Binding-site contacts:
Ligand atom C8 contacts residue VAL302 of chain 1.R at 3.7 Å (hydrophobic).
Ligand atom C1 contacts residue GLN263 of chain 1.R at 3.5 Å.
Ligand atom C7 contacts residue ASN265 of chain 1.R at 3.1 Å.
Ligand atom C1 contacts residue ASN265 of chain 1.R at 1.4 Å.
Ligand atom O5 contacts residue GLN263 of chain 1.R at 4.0 Å.
Ligand atom C3 contacts residue ASN265 of chain 1.R at 3.6 Å.
Ligand atom O7 contacts residue ASN301 of chain 1.R at 4.5 Å.
Ligand atom O6 contacts residue VAL414 of chain 1.R at 4.3 Å.
Ligand atom C5 contacts residue GLN263 of chain 1.R at 3.7 Å.
Ligand atom C2 contacts residue GLN263 of chain 1.R at 4.1 Å.
Ligand atom C3 contacts residue GLN263 of chain 1.R at 3.9 Å.
Ligand atom C8 contacts residue ASN265 of chain 1.R at 4.1 Å.
Ligand atom C4 contacts residue ASN265 of chain 1.R at 4.2 Å.
Ligand atom C5 contacts residue ASN265 of chain 1.R at 3.8 Å.
Ligand atom C4 contacts residue GLN263 of chain 1.R at 4.3 Å.
Ligand atom C8 contacts residue SER303 of chain 1.R at 3.5 Å.
Ligand atom C2 contacts residue ASN265 of chain 1.R at 2.3 Å.
Ligand atom O7 contacts residue ASN265 of chain 1.R at 3.5 Å (h-bond).
Ligand atom N2 contacts residue ASN265 of chain 1.R at 2.5 Å (h-bond).
Ligand atom C8 contacts residue ASN301 of chain 1.R at 4.4 Å.
Ligand atom O5 contacts residue ASN265 of chain 1.R at 2.6 Å (h-bond).
Ligand atom N2 contacts residue GLN263 of chain 1.R at 4.3 Å.

Sequence of chain 1.R:
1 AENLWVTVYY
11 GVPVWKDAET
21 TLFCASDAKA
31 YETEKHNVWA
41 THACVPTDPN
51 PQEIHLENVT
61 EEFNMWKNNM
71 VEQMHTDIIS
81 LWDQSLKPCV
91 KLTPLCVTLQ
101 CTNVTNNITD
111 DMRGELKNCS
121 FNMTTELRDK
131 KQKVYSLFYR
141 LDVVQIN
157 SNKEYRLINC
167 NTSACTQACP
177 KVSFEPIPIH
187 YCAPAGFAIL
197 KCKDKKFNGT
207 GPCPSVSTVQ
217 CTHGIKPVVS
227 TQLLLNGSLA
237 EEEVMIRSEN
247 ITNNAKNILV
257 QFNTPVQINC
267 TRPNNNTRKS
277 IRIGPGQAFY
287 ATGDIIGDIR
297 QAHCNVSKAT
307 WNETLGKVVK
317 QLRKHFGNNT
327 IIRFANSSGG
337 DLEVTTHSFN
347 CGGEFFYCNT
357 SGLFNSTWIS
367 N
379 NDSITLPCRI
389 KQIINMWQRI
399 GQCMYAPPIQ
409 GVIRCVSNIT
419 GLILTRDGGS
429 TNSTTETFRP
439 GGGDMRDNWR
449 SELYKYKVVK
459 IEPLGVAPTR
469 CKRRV

A small-molecule ligand and the protein it binds are described below.
Small molecule (SMILES): CC(=O)N[C@H]1[C@H](O[C@H]2[C@H](O)[C@@H](NC(C)=O)CO[C@@H]2CO)O[C@H](CO)[C@@H](O)[C@@H]1O